Binding-site contacts:
Ligand atom C07 contacts residue HIS294 of chain 1.B at 3.9 Å.
Ligand atom C10 contacts residue PHE188 of chain 1.B at 3.6 Å (hydrophobic).
Ligand atom C06 contacts residue HIS294 of chain 1.B at 3.5 Å.
Ligand atom C02 contacts residue PHE211 of chain 1.B at 3.8 Å (hydrophobic).
Ligand atom C04 contacts residue PRO208 of chain 1.B at 3.6 Å (hydrophobic).
Ligand atom C03 contacts residue PRO208 of chain 1.B at 3.4 Å (hydrophobic).
Ligand atom C03 contacts residue TYR200 of chain 1.B at 3.7 Å (hydrophobic).
Ligand atom F21 contacts residue PHE188 of chain 1.B at 3.5 Å.
Ligand atom C01 contacts residue PHE202 of chain 1.B at 3.5 Å (hydrophobic).
Ligand atom C12 contacts residue PHE188 of chain 1.B at 3.5 Å (hydrophobic).
Ligand atom O20 contacts residue HIS294 of chain 1.B at 3.6 Å (h-bond).
Ligand atom C19 contacts residue HIS294 of chain 1.B at 3.5 Å.
Ligand atom C11 contacts residue PHE188 of chain 1.B at 3.4 Å (hydrophobic).
Ligand atom C08 contacts residue HIS294 of chain 1.B at 3.8 Å.
Ligand atom C08 contacts residue PHE188 of chain 1.B at 3.5 Å (hydrophobic).
Ligand atom C02 contacts residue PRO208 of chain 1.B at 3.5 Å (hydrophobic).
Ligand atom C12 contacts residue HIS294 of chain 1.B at 3.8 Å.
Ligand atom C02 contacts residue PHE202 of chain 1.B at 3.8 Å (hydrophobic).
Ligand atom N18 contacts residue PRO31 of chain 1.B at 3.6 Å.
Ligand atom F21 contacts residue LEU34 of chain 1.B at 3.4 Å.
Ligand atom N15 contacts residue GLY66 of chain 1.A at 3.6 Å (h-bond).
Ligand atom C09 contacts residue PHE188 of chain 1.B at 3.5 Å (hydrophobic).
Ligand atom C17 contacts residue TYR108 of chain 1.A at 3.9 Å (hydrophobic).
Ligand atom C09 contacts residue HIS294 of chain 1.B at 3.6 Å.
Ligand atom C05 contacts residue PRO208 of chain 1.B at 3.8 Å (hydrophobic).
Ligand atom N18 contacts residue MET67 of chain 1.A at 3.4 Å.
Ligand atom N15 contacts residue ASP64 of chain 1.A at 3.1 Å (salt-bridge).
Ligand atom N18 contacts residue TYR108 of chain 1.A at 3.8 Å.
Ligand atom N15 contacts residue TYR108 of chain 1.A at 3.9 Å.
Ligand atom C06 contacts residue PRO208 of chain 1.B at 3.9 Å (hydrophobic).
Ligand atom C02 contacts residue TYR200 of chain 1.B at 3.7 Å (hydrophobic).
Ligand atom C14 contacts residue ASP64 of chain 1.A at 3.2 Å.
Ligand atom C12 contacts residue GLY295 of chain 1.B at 3.7 Å.
Ligand atom C17 contacts residue ASP136 of chain 1.A at 3.7 Å.
Ligand atom N18 contacts residue ASP136 of chain 1.A at 3.6 Å.
Ligand atom C17 contacts residue PHE188 of chain 1.B at 3.6 Å (hydrophobic).
Ligand atom N18 contacts residue PHE188 of chain 1.B at 3.5 Å.
Ligand atom C07 contacts residue PHE188 of chain 1.B at 3.5 Å (hydrophobic).
Ligand atom C01 contacts residue PRO208 of chain 1.B at 3.8 Å (hydrophobic).
Ligand atom C01 contacts residue GLY207 of chain 1.B at 3.7 Å.

Sequence of chain 1.B:
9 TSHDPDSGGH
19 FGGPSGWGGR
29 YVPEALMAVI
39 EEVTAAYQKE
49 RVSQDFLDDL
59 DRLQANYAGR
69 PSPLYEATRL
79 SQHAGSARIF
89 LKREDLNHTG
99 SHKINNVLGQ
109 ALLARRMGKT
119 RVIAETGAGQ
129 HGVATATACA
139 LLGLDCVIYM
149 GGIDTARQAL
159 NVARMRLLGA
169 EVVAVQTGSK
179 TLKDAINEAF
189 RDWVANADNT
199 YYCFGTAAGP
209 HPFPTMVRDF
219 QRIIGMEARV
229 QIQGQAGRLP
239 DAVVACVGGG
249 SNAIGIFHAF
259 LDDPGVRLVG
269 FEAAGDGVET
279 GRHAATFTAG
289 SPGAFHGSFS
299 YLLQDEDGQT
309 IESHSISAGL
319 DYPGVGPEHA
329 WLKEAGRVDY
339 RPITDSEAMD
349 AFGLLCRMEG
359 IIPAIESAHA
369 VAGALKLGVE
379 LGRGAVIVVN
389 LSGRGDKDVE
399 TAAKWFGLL

The small molecule below binds the protein below.
Small molecule (SMILES): N#C[C@@H]1N[C@@H](CO)[C@H]1c1ccc(-c2ccccc2F)cc1

Sequence of chain 1.A:
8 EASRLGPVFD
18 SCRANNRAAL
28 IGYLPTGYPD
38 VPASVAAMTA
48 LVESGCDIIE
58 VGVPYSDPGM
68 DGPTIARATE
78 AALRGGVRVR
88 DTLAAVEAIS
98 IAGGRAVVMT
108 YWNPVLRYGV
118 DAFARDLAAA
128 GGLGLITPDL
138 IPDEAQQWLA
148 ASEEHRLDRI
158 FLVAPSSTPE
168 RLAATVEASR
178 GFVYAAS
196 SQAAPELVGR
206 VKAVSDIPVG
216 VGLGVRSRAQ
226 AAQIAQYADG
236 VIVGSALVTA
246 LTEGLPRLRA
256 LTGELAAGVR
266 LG